Binding-site contacts:
Ligand atom O5 contacts residue TYR120 of chain 1.E at 3.7 Å.
Ligand atom C6 contacts residue TYR120 of chain 1.E at 3.7 Å (hydrophobic).
Ligand atom O7 contacts residue ARG150 of chain 1.E at 2.9 Å (salt-bridge).
Ligand atom C8 contacts residue ARG150 of chain 1.E at 3.6 Å.
Ligand atom O3 contacts residue ASN338 of chain 1.E at 2.9 Å (h-bond).
Ligand atom C4 contacts residue TYR81 of chain 1.E at 3.6 Å (hydrophobic).
Ligand atom O6 contacts residue TYR120 of chain 1.E at 3.5 Å (h-bond).
Ligand atom O6 contacts residue GLU55 of chain 1.E at 3.4 Å (salt-bridge).
Ligand atom C6 contacts residue ASP149 of chain 1.E at 3.8 Å.
Ligand atom O7 contacts residue PHE86 of chain 1.E at 3.7 Å.
Ligand atom O5 contacts residue ASP137 of chain 1.E at 3.7 Å.
Ligand atom N2 contacts residue ASP124 of chain 1.E at 3.0 Å (salt-bridge).
Ligand atom O6 contacts residue ASP149 of chain 1.E at 3.5 Å (salt-bridge).
Ligand atom C6 contacts residue GLU55 of chain 1.E at 3.5 Å.
Ligand atom C6 contacts residue ASP124 of chain 1.E at 3.3 Å.
Ligand atom N2 contacts residue GLU349 of chain 1.E at 3.2 Å (salt-bridge).
Ligand atom O3 contacts residue TYR120 of chain 1.E at 3.3 Å (h-bond).
Ligand atom O7 contacts residue ARG314 of chain 1.E at 3.5 Å (salt-bridge).
Ligand atom C2 contacts residue TRP138 of chain 1.E at 3.7 Å (hydrophobic).
Ligand atom C8 contacts residue ASP149 of chain 1.E at 3.5 Å.
Ligand atom C8 contacts residue GLU349 of chain 1.E at 3.4 Å.
Ligand atom C2 contacts residue ASN129 of chain 1.E at 3.6 Å.
Ligand atom O7 contacts residue TRP138 of chain 1.E at 3.3 Å.
Ligand atom N2 contacts residue ASN338 of chain 1.E at 3.6 Å.
Ligand atom C3 contacts residue ASP124 of chain 1.E at 3.5 Å.
Ligand atom C2 contacts residue ASP124 of chain 1.E at 3.5 Å.
Ligand atom C7 contacts residue ARG150 of chain 1.E at 3.6 Å.
Ligand atom O6 contacts residue ASP137 of chain 1.E at 3.0 Å (salt-bridge).
Ligand atom C7 contacts residue ASN129 of chain 1.E at 3.7 Å.
Ligand atom O6 contacts residue ASP124 of chain 1.E at 2.5 Å (salt-bridge).
Ligand atom C8 contacts residue TYR312 of chain 1.E at 3.6 Å (hydrophobic).
Ligand atom C2 contacts residue TYR81 of chain 1.E at 3.5 Å (hydrophobic).
Ligand atom C1 contacts residue ASP124 of chain 1.E at 3.6 Å.
Ligand atom O6 contacts residue TRP333 of chain 1.E at 3.7 Å.
Ligand atom C8 contacts residue ASP124 of chain 1.E at 3.3 Å.
Ligand atom O7 contacts residue ARG96 of chain 1.E at 2.9 Å (salt-bridge).
Ligand atom C8 contacts residue GLU55 of chain 1.E at 3.5 Å.
Ligand atom O6 contacts residue TYR351 of chain 1.E at 3.5 Å (h-bond).
Ligand atom C8 contacts residue TRP125 of chain 1.E at 3.7 Å (hydrophobic).
Ligand atom O7 contacts residue ASN129 of chain 1.E at 2.7 Å (h-bond).

Sequence of chain 1.E:
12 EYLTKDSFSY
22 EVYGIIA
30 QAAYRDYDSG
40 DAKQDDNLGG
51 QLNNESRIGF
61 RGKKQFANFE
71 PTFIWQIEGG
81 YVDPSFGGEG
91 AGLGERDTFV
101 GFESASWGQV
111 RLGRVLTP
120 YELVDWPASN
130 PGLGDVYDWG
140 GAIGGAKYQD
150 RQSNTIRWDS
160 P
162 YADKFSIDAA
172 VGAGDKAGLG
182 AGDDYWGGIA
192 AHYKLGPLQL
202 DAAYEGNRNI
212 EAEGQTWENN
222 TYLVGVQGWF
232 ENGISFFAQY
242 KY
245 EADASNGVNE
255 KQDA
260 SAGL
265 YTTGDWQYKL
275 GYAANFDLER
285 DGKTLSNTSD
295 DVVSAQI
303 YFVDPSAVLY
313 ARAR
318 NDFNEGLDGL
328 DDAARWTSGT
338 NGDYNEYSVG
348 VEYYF

This protein binds this small molecule.
Small molecule (SMILES): CC(=O)N[C@@H]1[C@@H](O)[C@H](O[C@@H]2O[C@H](CO)[C@@H](O[C@@H]3O[C@H](CO)[C@@H](O[C@@H]4O[C@H](CO)[C@@H](O[C@@H]5O[C@H](CO)[C@@H](O[C@@H]6O[C@H](CO)[C@@H](O)[C@H](O)[C@H]6NC(C)=O)[C@H](O)[C@H]5NC(C)=O)[C@H](O)[C@H]4NC(C)=O)[C@H](O)[C@H]3NC(C)=O)[C@H](O)[C@H]2NC(C)=O)[C@@H](CO)O[C@H]1O